The protein below binds the small molecule below.
Small molecule (SMILES): O=c1ccn([C@@H]2O[C@H](CO[P](=O)(O)O[P](=O)(O)O[C@H]3O[C@H](CO)[C@@H](O)[C@H](O)[C@H]3O)[C@@H](O)[C@H]2O)c(=O)[nH]1

Sequence of chain 2.A:
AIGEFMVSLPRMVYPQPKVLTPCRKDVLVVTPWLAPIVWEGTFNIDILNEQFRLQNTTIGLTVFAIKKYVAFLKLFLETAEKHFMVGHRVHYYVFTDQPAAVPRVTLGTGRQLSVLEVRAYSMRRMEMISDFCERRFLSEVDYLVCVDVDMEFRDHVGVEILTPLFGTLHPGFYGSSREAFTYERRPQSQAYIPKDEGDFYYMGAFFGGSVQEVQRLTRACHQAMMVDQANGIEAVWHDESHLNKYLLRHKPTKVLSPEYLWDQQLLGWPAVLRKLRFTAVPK

Binding-site contacts:
Ligand atom O3' contacts residue MET209 of chain 2.A at 3.0 Å.
Ligand atom C6' contacts residue SER128 of chain 2.A at 3.5 Å.
Ligand atom O2B contacts residue MN1 of chain 2.B at 2.4 Å.
Ligand atom C4 contacts residue TYR69 of chain 2.A at 3.3 Å (hydrophobic).
Ligand atom O2 contacts residue ILE66 of chain 2.A at 2.8 Å (h-bond).
Ligand atom O3' contacts residue GLU246 of chain 2.A at 2.6 Å (salt-bridge).
Ligand atom O3C contacts residue ASP154 of chain 2.A at 3.3 Å.
Ligand atom N3 contacts residue ILE66 of chain 2.A at 2.8 Å (h-bond).
Ligand atom O4' contacts residue ASP154 of chain 2.A at 3.1 Å (salt-bridge).
Ligand atom O4' contacts residue ARG131 of chain 2.A at 3.0 Å (salt-bridge).
Ligand atom O3C contacts residue VAL155 of chain 2.A at 3.1 Å (h-bond).
Ligand atom O2C contacts residue PHE64 of chain 2.A at 2.6 Å (h-bond).
Ligand atom C2C contacts residue PHE64 of chain 2.A at 3.4 Å (hydrophobic).
Ligand atom O2 contacts residue PHE64 of chain 2.A at 3.4 Å (h-bond).
Ligand atom O4 contacts residue TYR69 of chain 2.A at 3.5 Å.
Ligand atom O3C contacts residue ASP156 of chain 2.A at 3.0 Å (salt-bridge).
Ligand atom PA contacts residue MN1 of chain 2.B at 3.4 Å.
Ligand atom O2' contacts residue MET209 of chain 2.A at 3.5 Å.
Ligand atom O2' contacts residue DA81 of chain 2.C at 2.7 Å (h-bond).
Ligand atom O2A contacts residue ASP154 of chain 2.A at 3.4 Å (salt-bridge).
Ligand atom O3' contacts residue ALA211 of chain 2.A at 3.1 Å (h-bond).
Ligand atom C2' contacts residue DA81 of chain 2.C at 3.4 Å.
Ligand atom O2 contacts residue TYR69 of chain 2.A at 3.6 Å.
Ligand atom N3 contacts residue TYR69 of chain 2.A at 3.3 Å.
Ligand atom O5C contacts residue SER128 of chain 2.A at 3.5 Å (h-bond).
Ligand atom C6' contacts residue ASP245 of chain 2.A at 3.5 Å.
Ligand atom O6' contacts residue ASP245 of chain 2.A at 2.6 Å (salt-bridge).
Ligand atom C5 contacts residue TYR69 of chain 2.A at 3.6 Å (hydrophobic).
Ligand atom O2A contacts residue ASP156 of chain 2.A at 3.0 Å (salt-bridge).
Ligand atom O3' contacts residue GLY210 of chain 2.A at 2.8 Å (h-bond).
Ligand atom O4' contacts residue GLY210 of chain 2.A at 3.3 Å.
Ligand atom PB contacts residue MN1 of chain 2.B at 3.4 Å.
Ligand atom C2 contacts residue TYR69 of chain 2.A at 3.6 Å (hydrophobic).
Ligand atom O2C contacts residue VAL155 of chain 2.A at 3.5 Å (h-bond).
Ligand atom C2' contacts residue GLU246 of chain 2.A at 3.5 Å.
Ligand atom O1B contacts residue DA81 of chain 2.C at 2.9 Å (h-bond).
Ligand atom O2A contacts residue MN1 of chain 2.B at 2.2 Å.
Ligand atom O4' contacts residue ALA211 of chain 2.A at 3.5 Å (h-bond).
Ligand atom O1A contacts residue TYR69 of chain 2.A at 2.5 Å (h-bond).
Ligand atom C5C contacts residue ASP154 of chain 2.A at 3.5 Å.